A small-molecule ligand and the protein it binds are described below.
Small molecule (SMILES): CC(=O)N[C@@H]1[C@@H](O)[C@H](O)[C@@H](CO)O[C@H]1O

Sequence of chain 1.A:
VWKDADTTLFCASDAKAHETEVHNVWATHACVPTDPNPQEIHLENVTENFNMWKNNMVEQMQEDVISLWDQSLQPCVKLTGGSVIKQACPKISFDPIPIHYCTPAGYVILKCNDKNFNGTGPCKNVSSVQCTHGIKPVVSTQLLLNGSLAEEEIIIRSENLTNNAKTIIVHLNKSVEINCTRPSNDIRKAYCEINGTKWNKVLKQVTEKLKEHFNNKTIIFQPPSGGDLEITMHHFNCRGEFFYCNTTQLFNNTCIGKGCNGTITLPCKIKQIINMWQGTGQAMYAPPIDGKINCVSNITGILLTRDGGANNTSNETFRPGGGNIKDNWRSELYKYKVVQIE

Binding-site contacts:
Ligand atom N2 contacts residue ASN202 of chain 1.A at 2.9 Å (h-bond).
Ligand atom O6 contacts residue LYS205 of chain 1.A at 4.1 Å.
Ligand atom C5 contacts residue LYS205 of chain 1.A at 3.7 Å.
Ligand atom C6 contacts residue LYS205 of chain 1.A at 3.3 Å.
Ligand atom C5 contacts residue THR204 of chain 1.A at 4.2 Å.
Ligand atom C8 contacts residue THR274 of chain 1.A at 3.4 Å.
Ligand atom O7 contacts residue ASN202 of chain 1.A at 4.2 Å.
Ligand atom C1 contacts residue THR204 of chain 1.A at 4.2 Å.
Ligand atom O5 contacts residue ASN202 of chain 1.A at 2.4 Å (h-bond).
Ligand atom O5 contacts residue THR204 of chain 1.A at 4.4 Å.
Ligand atom C2 contacts residue ASN202 of chain 1.A at 2.5 Å.
Ligand atom C1 contacts residue LYS205 of chain 1.A at 3.9 Å.
Ligand atom O5 contacts residue LYS205 of chain 1.A at 2.8 Å (salt-bridge).
Ligand atom C3 contacts residue ASN202 of chain 1.A at 3.8 Å.
Ligand atom C5 contacts residue ASN202 of chain 1.A at 3.7 Å.
Ligand atom C1 contacts residue ASN202 of chain 1.A at 1.4 Å.
Ligand atom C7 contacts residue ASN202 of chain 1.A at 3.7 Å.
Ligand atom O6 contacts residue THR204 of chain 1.A at 3.6 Å.
Ligand atom C4 contacts residue ASN202 of chain 1.A at 4.2 Å.